Binding-site contacts:
Ligand atom O6 contacts residue MET112 of chain 1.K at 3.5 Å (h-bond).
Ligand atom C2 contacts residue ASN103 of chain 1.K at 2.4 Å.
Ligand atom N2 contacts residue ASN103 of chain 1.K at 2.9 Å (h-bond).
Ligand atom C1 contacts residue ASN103 of chain 1.K at 1.4 Å.
Ligand atom C4 contacts residue ASN103 of chain 1.K at 4.2 Å.
Ligand atom C6 contacts residue MET112 of chain 1.K at 4.4 Å (hydrophobic).
Ligand atom C8 contacts residue ASP111 of chain 1.K at 4.0 Å.
Ligand atom C6 contacts residue ARG113 of chain 1.K at 4.5 Å.
Ligand atom O5 contacts residue ILE108 of chain 1.K at 4.3 Å.
Ligand atom N2 contacts residue ASP110 of chain 1.K at 3.4 Å (salt-bridge).
Ligand atom O6 contacts residue ASP110 of chain 1.K at 3.5 Å (salt-bridge).
Ligand atom O6 contacts residue ARG113 of chain 1.K at 4.4 Å.
Ligand atom C8 contacts residue MET112 of chain 1.K at 4.3 Å (hydrophobic).
Ligand atom C5 contacts residue ARG140 of chain 1.K at 4.5 Å.
Ligand atom C5 contacts residue ASN103 of chain 1.K at 3.6 Å.
Ligand atom C7 contacts residue ASP110 of chain 1.K at 3.9 Å.
Ligand atom C6 contacts residue ARG140 of chain 1.K at 4.4 Å.
Ligand atom C7 contacts residue ASN103 of chain 1.K at 3.2 Å.
Ligand atom O5 contacts residue ASN103 of chain 1.K at 2.4 Å (h-bond).
Ligand atom O7 contacts residue ILE108 of chain 1.K at 3.9 Å.
Ligand atom C8 contacts residue ARG113 of chain 1.K at 3.7 Å.
Ligand atom O7 contacts residue ASN103 of chain 1.K at 3.2 Å (h-bond).
Ligand atom C8 contacts residue ASN103 of chain 1.K at 4.1 Å.
Ligand atom C1 contacts residue ILE108 of chain 1.K at 4.4 Å (hydrophobic).
Ligand atom C8 contacts residue ASP110 of chain 1.K at 3.4 Å.
Ligand atom C3 contacts residue ASN103 of chain 1.K at 3.8 Å.

The small molecule below binds the protein below.
Small molecule (SMILES): CC(=O)N[C@H]1[C@H](O[C@H]2[C@H](O)[C@@H](NC(C)=O)CO[C@@H]2CO)O[C@H](CO)[C@@H](O)[C@@H]1O

Sequence of chain 1.K:
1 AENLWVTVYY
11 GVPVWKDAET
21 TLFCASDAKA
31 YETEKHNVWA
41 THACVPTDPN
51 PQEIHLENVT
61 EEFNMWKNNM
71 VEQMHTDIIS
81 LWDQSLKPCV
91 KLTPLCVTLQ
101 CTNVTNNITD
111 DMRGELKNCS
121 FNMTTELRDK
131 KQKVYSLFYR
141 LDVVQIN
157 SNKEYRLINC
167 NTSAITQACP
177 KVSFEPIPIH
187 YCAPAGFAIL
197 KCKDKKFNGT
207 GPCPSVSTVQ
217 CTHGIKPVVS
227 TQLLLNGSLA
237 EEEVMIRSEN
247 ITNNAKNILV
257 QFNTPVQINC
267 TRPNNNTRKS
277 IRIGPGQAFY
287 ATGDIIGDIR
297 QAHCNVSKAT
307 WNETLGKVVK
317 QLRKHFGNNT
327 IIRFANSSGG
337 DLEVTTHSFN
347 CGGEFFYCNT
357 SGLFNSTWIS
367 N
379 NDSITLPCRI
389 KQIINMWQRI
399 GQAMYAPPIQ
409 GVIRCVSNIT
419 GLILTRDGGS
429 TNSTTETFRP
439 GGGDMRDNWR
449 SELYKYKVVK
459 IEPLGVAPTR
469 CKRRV